Sequence of chain 1.B:
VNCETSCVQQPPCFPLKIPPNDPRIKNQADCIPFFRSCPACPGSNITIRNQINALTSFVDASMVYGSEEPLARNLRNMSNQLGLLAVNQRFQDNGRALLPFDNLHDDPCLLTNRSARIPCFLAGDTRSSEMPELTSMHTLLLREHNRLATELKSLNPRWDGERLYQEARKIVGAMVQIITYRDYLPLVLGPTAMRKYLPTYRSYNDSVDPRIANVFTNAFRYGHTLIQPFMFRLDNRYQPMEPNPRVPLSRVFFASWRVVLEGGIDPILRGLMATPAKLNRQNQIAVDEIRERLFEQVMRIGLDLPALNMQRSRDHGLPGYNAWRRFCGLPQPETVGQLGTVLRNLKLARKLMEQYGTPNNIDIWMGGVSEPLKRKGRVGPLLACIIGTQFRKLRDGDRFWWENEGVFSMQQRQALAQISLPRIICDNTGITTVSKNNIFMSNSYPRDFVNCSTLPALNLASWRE

Sequence of chain 1.A:
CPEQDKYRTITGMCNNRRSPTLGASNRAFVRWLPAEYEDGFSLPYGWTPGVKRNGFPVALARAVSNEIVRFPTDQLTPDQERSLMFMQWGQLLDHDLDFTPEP

The protein below binds the small molecule below.
Small molecule (SMILES): Nc1cc(Cc2ccccc2)c2[nH]nnc2n1

Binding-site contacts:
Ligand atom C11 contacts residue PHE99 of chain 1.A at 4.1 Å (hydrophobic).
Ligand atom C10 contacts residue ARG127 of chain 1.B at 3.4 Å.
Ligand atom C08 contacts residue HEC1 of chain 1.O at 3.8 Å.
Ligand atom N14 contacts residue HEC1 of chain 1.O at 3.1 Å.
Ligand atom C06 contacts residue HEC1 of chain 1.O at 3.5 Å.
Ligand atom N16 contacts residue GLN91 of chain 1.A at 4.0 Å.
Ligand atom C08 contacts residue ARG127 of chain 1.B at 3.9 Å.
Ligand atom C12 contacts residue HEC1 of chain 1.O at 4.1 Å.
Ligand atom C02 contacts residue ARG127 of chain 1.B at 3.5 Å.
Ligand atom N16 contacts residue HEC1 of chain 1.O at 3.2 Å (h-bond).
Ligand atom C02 contacts residue THR126 of chain 1.B at 3.7 Å.
Ligand atom C09 contacts residue HEC1 of chain 1.O at 3.6 Å.
Ligand atom C10 contacts residue HEC1 of chain 1.O at 3.2 Å.
Ligand atom C04 contacts residue PHE254 of chain 1.B at 3.7 Å (hydrophobic).
Ligand atom C03 contacts residue ARG127 of chain 1.B at 3.9 Å.
Ligand atom N13 contacts residue HEC1 of chain 1.O at 3.4 Å.
Ligand atom C04 contacts residue GLU130 of chain 1.B at 3.8 Å.
Ligand atom N15 contacts residue GLU130 of chain 1.B at 4.1 Å.
Ligand atom N16 contacts residue HIS95 of chain 1.A at 3.0 Å (h-bond).
Ligand atom C02 contacts residue PHE254 of chain 1.B at 3.5 Å (hydrophobic).
Ligand atom N13 contacts residue GLN91 of chain 1.A at 4.1 Å.
Ligand atom C11 contacts residue HEC1 of chain 1.O at 3.4 Å.
Ligand atom N15 contacts residue HEC1 of chain 1.O at 3.4 Å.
Ligand atom N13 contacts residue GLU130 of chain 1.B at 3.4 Å.
Ligand atom C07 contacts residue ARG127 of chain 1.B at 3.9 Å.
Ligand atom N13 contacts residue ARG127 of chain 1.B at 4.0 Å.
Ligand atom N15 contacts residue HIS95 of chain 1.A at 3.3 Å (h-bond).
Ligand atom C09 contacts residue ARG127 of chain 1.B at 3.5 Å.
Ligand atom N17 contacts residue PHE99 of chain 1.A at 3.9 Å.
Ligand atom C10 contacts residue HIS95 of chain 1.A at 4.0 Å.
Ligand atom N17 contacts residue HEC1 of chain 1.O at 2.7 Å (h-bond).
Ligand atom N15 contacts residue GLN91 of chain 1.A at 3.1 Å (h-bond).
Ligand atom C05 contacts residue ARG127 of chain 1.B at 3.9 Å.
Ligand atom C11 contacts residue ARG127 of chain 1.B at 3.9 Å.
Ligand atom N16 contacts residue ARG127 of chain 1.B at 3.9 Å.
Ligand atom N14 contacts residue ARG127 of chain 1.B at 3.1 Å (salt-bridge).
Ligand atom C04 contacts residue ARG127 of chain 1.B at 3.7 Å.
Ligand atom C01 contacts residue ARG127 of chain 1.B at 3.7 Å.
Ligand atom C12 contacts residue PHE295 of chain 1.B at 4.0 Å (hydrophobic).
Ligand atom C01 contacts residue THR126 of chain 1.B at 3.3 Å.